Sequence of chain 1.B:
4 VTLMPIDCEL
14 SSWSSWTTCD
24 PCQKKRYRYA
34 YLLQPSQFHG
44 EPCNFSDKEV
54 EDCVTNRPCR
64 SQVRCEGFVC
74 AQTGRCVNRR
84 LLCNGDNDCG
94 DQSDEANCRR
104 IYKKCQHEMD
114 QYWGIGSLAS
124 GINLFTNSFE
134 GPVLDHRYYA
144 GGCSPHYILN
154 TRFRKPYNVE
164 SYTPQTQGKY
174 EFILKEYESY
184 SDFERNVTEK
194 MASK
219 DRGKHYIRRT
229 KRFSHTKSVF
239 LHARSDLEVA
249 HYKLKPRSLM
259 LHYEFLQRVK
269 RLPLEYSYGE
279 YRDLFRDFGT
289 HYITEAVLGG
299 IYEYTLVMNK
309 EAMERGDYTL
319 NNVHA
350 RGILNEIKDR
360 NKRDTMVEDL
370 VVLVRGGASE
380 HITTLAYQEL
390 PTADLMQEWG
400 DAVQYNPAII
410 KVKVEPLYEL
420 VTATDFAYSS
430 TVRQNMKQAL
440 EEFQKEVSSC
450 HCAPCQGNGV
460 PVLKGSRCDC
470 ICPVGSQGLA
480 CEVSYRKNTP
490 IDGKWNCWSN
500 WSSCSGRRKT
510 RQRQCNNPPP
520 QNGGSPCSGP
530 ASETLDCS

Binding-site contacts:
Ligand atom C1 contacts residue TRP512 of chain 1.C at 1.5 Å (hydrophobic).
Ligand atom O3 contacts residue HIS42 of chain 1.B at 3.8 Å.
Ligand atom O6 contacts residue PRO545 of chain 1.C at 2.9 Å.
Ligand atom O5 contacts residue TRP512 of chain 1.C at 2.7 Å.
Ligand atom O2 contacts residue TRP512 of chain 1.C at 2.8 Å.
Ligand atom C4 contacts residue TRP512 of chain 1.C at 4.0 Å (hydrophobic).
Ligand atom C6 contacts residue TRP512 of chain 1.C at 3.4 Å (hydrophobic).
Ligand atom C2 contacts residue TRP512 of chain 1.C at 2.7 Å (hydrophobic).
Ligand atom C6 contacts residue PRO545 of chain 1.C at 3.8 Å (hydrophobic).
Ligand atom C5 contacts residue TRP512 of chain 1.C at 3.5 Å (hydrophobic).
Ligand atom O3 contacts residue TRP512 of chain 1.C at 3.5 Å (h-bond).
Ligand atom O6 contacts residue TRP512 of chain 1.C at 2.7 Å (h-bond).
Ligand atom C3 contacts residue TRP512 of chain 1.C at 3.6 Å (hydrophobic).

This protein binds this small molecule.
Small molecule (SMILES): OC[C@H]1O[C@@H](O)[C@@H](O)[C@@H](O)[C@@H]1O

Sequence of chain 1.C:
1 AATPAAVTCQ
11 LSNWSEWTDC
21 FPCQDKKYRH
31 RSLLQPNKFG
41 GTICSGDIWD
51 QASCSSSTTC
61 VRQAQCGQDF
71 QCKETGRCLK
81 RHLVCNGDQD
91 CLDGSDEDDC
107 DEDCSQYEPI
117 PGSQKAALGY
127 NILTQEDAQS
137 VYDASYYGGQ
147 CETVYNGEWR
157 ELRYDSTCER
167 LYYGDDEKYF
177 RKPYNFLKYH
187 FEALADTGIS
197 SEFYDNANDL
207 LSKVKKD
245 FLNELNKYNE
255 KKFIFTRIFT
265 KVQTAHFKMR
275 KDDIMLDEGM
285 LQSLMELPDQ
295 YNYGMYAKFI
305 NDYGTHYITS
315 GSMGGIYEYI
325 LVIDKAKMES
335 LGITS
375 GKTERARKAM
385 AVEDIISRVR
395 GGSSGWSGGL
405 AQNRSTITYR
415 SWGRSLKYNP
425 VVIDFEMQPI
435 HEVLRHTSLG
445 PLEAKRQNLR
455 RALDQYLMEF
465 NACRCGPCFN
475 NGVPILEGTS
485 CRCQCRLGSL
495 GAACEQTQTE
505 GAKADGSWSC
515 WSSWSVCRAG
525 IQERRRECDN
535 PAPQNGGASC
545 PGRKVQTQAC